Sequence of chain 1.A:
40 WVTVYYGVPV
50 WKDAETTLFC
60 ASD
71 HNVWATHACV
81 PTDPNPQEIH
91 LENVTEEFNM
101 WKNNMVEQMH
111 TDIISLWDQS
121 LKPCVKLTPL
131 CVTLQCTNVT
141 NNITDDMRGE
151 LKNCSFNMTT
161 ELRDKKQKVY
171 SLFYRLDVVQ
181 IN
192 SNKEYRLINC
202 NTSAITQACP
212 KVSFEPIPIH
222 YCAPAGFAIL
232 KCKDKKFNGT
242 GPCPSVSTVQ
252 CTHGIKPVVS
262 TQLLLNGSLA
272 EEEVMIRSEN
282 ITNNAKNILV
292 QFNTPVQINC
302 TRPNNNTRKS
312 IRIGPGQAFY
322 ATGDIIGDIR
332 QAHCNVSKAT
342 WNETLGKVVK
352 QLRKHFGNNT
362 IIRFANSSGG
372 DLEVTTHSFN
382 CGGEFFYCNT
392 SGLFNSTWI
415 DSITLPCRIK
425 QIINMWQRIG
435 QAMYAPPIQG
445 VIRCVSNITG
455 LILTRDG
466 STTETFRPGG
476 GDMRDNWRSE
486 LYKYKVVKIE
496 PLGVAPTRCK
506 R

Binding-site contacts:
Ligand atom O6 contacts residue ARG447 of chain 1.A at 3.0 Å (salt-bridge).
Ligand atom C8 contacts residue ASN336 of chain 1.A at 3.2 Å.
Ligand atom C5 contacts residue ASN300 of chain 1.A at 3.7 Å.
Ligand atom C6 contacts residue ARG447 of chain 1.A at 3.7 Å.
Ligand atom C5 contacts residue GLN298 of chain 1.A at 4.5 Å.
Ligand atom O7 contacts residue SER416 of chain 1.A at 4.3 Å.
Ligand atom C3 contacts residue ASN300 of chain 1.A at 3.6 Å.
Ligand atom N2 contacts residue GLN298 of chain 1.A at 4.0 Å.
Ligand atom O5 contacts residue VAL449 of chain 1.A at 4.5 Å.
Ligand atom C8 contacts residue SER338 of chain 1.A at 3.6 Å.
Ligand atom O3 contacts residue GLN298 of chain 1.A at 4.4 Å.
Ligand atom C1 contacts residue ASN300 of chain 1.A at 1.4 Å.
Ligand atom C2 contacts residue GLN298 of chain 1.A at 4.2 Å.
Ligand atom C1 contacts residue GLN298 of chain 1.A at 4.1 Å.
Ligand atom C7 contacts residue ASN336 of chain 1.A at 4.2 Å.
Ligand atom C2 contacts residue ASN300 of chain 1.A at 2.3 Å.
Ligand atom C4 contacts residue ASN300 of chain 1.A at 4.1 Å.
Ligand atom C8 contacts residue GLN298 of chain 1.A at 4.0 Å.
Ligand atom O5 contacts residue ASN300 of chain 1.A at 2.4 Å (h-bond).
Ligand atom C8 contacts residue ASN300 of chain 1.A at 4.3 Å.
Ligand atom N2 contacts residue ASN300 of chain 1.A at 2.8 Å (h-bond).
Ligand atom O7 contacts residue ASN300 of chain 1.A at 3.6 Å (h-bond).
Ligand atom O7 contacts residue ASN336 of chain 1.A at 4.2 Å.
Ligand atom O5 contacts residue ARG447 of chain 1.A at 3.0 Å (salt-bridge).
Ligand atom C3 contacts residue GLN298 of chain 1.A at 3.7 Å.
Ligand atom C8 contacts residue VAL337 of chain 1.A at 4.0 Å (hydrophobic).
Ligand atom C8 contacts residue SER416 of chain 1.A at 4.1 Å.
Ligand atom C7 contacts residue ASN300 of chain 1.A at 3.4 Å.
Ligand atom C1 contacts residue ARG447 of chain 1.A at 4.1 Å.
Ligand atom C5 contacts residue ARG447 of chain 1.A at 4.0 Å.

A protein and the small-molecule ligand that binds it are described below.
Small molecule (SMILES): CC(=O)N[C@@H]1[C@@H](O)[C@H](O)[C@@H](CO)O[C@H]1O